Binding-site contacts:
Ligand atom O5 contacts residue ASN1058 of chain 1.A at 2.4 Å (h-bond).
Ligand atom C5 contacts residue ASP364 of chain 1.A at 3.1 Å.
Ligand atom O6 contacts residue ASP364 of chain 1.A at 2.7 Å (salt-bridge).
Ligand atom C4 contacts residue ASP364 of chain 1.A at 4.2 Å.
Ligand atom C2 contacts residue ASN1058 of chain 1.A at 2.6 Å.
Ligand atom C4 contacts residue ASN1058 of chain 1.A at 4.3 Å.
Ligand atom O5 contacts residue ASP364 of chain 1.A at 3.8 Å.
Ligand atom C5 contacts residue ASN1058 of chain 1.A at 3.6 Å.
Ligand atom C6 contacts residue ASP364 of chain 1.A at 3.3 Å.
Ligand atom N2 contacts residue ASN1058 of chain 1.A at 3.0 Å (h-bond).
Ligand atom O5 contacts residue THR1060 of chain 1.A at 4.4 Å.
Ligand atom C7 contacts residue ASN1058 of chain 1.A at 3.7 Å.
Ligand atom C3 contacts residue ASN1058 of chain 1.A at 3.9 Å.
Ligand atom C8 contacts residue ASN1058 of chain 1.A at 3.6 Å.
Ligand atom C1 contacts residue ASN1058 of chain 1.A at 1.4 Å.
Ligand atom O4 contacts residue ASP364 of chain 1.A at 4.2 Å.
Ligand atom C1 contacts residue ASP364 of chain 1.A at 4.3 Å.

The protein below binds the small molecule below.
Small molecule (SMILES): CC(=O)N[C@@H]1[C@@H](O)[C@H](O)[C@@H](CO)O[C@H]1O

Sequence of chain 1.A:
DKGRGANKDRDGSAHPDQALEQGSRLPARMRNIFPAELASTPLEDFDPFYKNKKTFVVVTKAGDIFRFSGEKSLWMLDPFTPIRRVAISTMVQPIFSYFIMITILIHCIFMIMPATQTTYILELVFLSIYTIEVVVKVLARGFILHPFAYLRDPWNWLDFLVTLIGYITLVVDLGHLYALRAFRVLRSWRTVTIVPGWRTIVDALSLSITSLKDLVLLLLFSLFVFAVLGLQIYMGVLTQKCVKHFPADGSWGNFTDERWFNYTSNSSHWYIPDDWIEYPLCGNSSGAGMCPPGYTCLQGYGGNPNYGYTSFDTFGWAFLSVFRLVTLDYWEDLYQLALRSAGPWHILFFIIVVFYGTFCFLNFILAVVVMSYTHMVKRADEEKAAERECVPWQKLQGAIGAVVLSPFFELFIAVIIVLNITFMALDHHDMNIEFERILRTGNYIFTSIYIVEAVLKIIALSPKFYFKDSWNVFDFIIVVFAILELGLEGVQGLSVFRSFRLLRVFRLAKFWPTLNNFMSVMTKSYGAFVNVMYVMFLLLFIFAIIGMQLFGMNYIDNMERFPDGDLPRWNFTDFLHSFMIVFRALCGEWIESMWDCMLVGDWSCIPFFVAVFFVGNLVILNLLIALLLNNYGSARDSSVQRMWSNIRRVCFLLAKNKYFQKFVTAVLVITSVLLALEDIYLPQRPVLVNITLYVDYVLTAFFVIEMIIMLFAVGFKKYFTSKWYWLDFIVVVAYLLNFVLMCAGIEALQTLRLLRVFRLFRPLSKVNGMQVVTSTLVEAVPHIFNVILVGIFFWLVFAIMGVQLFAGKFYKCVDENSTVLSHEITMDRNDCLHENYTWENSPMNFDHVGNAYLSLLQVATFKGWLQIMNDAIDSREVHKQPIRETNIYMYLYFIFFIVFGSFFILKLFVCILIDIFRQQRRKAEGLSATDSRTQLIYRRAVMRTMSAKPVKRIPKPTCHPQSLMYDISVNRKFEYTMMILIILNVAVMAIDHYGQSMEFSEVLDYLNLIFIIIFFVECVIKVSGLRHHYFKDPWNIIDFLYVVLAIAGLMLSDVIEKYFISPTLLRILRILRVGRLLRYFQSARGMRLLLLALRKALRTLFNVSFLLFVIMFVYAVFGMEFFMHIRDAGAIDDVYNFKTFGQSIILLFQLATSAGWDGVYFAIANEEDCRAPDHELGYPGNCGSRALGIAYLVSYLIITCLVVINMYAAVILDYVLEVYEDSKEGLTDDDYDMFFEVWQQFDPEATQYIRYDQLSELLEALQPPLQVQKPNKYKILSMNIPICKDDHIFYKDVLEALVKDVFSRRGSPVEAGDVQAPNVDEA